Binding-site contacts:
Ligand atom C1 contacts residue GLN374 of chain 1.A at 3.5 Å.
Ligand atom C7 contacts residue ASN378 of chain 1.A at 3.3 Å.
Ligand atom C8 contacts residue ASN378 of chain 1.A at 3.2 Å.
Ligand atom N2 contacts residue GLN374 of chain 1.A at 4.5 Å.
Ligand atom O6 contacts residue GLU384 of chain 1.A at 4.1 Å.
Ligand atom C4 contacts residue ASN378 of chain 1.A at 4.2 Å.
Ligand atom O5 contacts residue ASN378 of chain 1.A at 2.4 Å (h-bond).
Ligand atom C7 contacts residue GLN374 of chain 1.A at 4.4 Å.
Ligand atom O7 contacts residue TYR377 of chain 1.A at 4.1 Å.
Ligand atom C8 contacts residue GLN373 of chain 1.A at 3.1 Å.
Ligand atom O5 contacts residue ILE381 of chain 1.A at 4.0 Å.
Ligand atom C2 contacts residue ASN378 of chain 1.A at 2.4 Å.
Ligand atom C2 contacts residue GLN374 of chain 1.A at 3.8 Å.
Ligand atom C1 contacts residue ASN378 of chain 1.A at 1.4 Å.
Ligand atom O7 contacts residue ASN378 of chain 1.A at 4.2 Å.
Ligand atom C8 contacts residue ILE376 of chain 1.A at 3.2 Å (hydrophobic).
Ligand atom O5 contacts residue GLN374 of chain 1.A at 3.7 Å.
Ligand atom C3 contacts residue ASN378 of chain 1.A at 3.8 Å.
Ligand atom C5 contacts residue ASN378 of chain 1.A at 3.6 Å.
Ligand atom C7 contacts residue ILE376 of chain 1.A at 3.9 Å (hydrophobic).
Ligand atom N2 contacts residue ASN378 of chain 1.A at 2.9 Å (h-bond).
Ligand atom C8 contacts residue GLN374 of chain 1.A at 3.3 Å.
Ligand atom O7 contacts residue ILE376 of chain 1.A at 4.0 Å.
Ligand atom C1 contacts residue ILE381 of chain 1.A at 4.4 Å (hydrophobic).

Sequence of chain 1.A:
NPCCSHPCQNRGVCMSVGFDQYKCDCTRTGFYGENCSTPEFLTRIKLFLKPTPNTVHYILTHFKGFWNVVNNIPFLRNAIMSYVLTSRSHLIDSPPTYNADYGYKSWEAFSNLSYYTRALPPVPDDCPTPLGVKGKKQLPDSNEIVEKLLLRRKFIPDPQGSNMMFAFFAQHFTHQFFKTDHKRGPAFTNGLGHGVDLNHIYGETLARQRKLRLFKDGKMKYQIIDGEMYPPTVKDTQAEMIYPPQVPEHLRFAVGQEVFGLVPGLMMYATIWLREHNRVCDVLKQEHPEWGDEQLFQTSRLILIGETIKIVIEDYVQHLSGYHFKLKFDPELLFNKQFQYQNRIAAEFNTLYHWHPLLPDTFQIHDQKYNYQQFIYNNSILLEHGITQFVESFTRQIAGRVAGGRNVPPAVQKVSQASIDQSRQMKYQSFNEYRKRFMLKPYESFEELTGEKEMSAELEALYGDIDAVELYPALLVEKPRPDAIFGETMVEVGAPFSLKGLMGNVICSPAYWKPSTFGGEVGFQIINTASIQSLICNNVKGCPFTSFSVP

The protein below binds the small molecule below.
Small molecule (SMILES): CC(=O)N[C@@H]1[C@@H](O)[C@H](O)[C@@H](CO)O[C@H]1O